Binding-site contacts:
Ligand atom C7 contacts residue GLY192 of chain 1.B at 3.5 Å.
Ligand atom C23 contacts residue TYR44 of chain 1.B at 3.1 Å (hydrophobic).
Ligand atom N8 contacts residue ZN1 of chain 1.C at 2.3 Å.
Ligand atom N1 contacts residue TRP244 of chain 1.B at 3.2 Å.
Ligand atom C8 contacts residue GLY192 of chain 1.B at 3.6 Å.
Ligand atom C34 contacts residue ZN1 of chain 1.C at 3.3 Å.
Ligand atom C20 contacts residue TYR97 of chain 1.B at 3.5 Å (hydrophobic).
Ligand atom C11 contacts residue PHE293 of chain 1.B at 3.6 Å (hydrophobic).
Ligand atom N1 contacts residue GLY192 of chain 1.B at 3.8 Å.
Ligand atom C21 contacts residue TYR97 of chain 1.B at 3.5 Å (hydrophobic).
Ligand atom C19 contacts residue TYR97 of chain 1.B at 3.6 Å (hydrophobic).
Ligand atom C19 contacts residue LEU45 of chain 1.B at 3.1 Å (hydrophobic).
Ligand atom N6 contacts residue TYR241 of chain 1.B at 3.2 Å (h-bond).
Ligand atom C36 contacts residue TRP52 of chain 1.B at 3.8 Å (hydrophobic).
Ligand atom N7 contacts residue TYR241 of chain 1.B at 3.4 Å (h-bond).
Ligand atom C29 contacts residue TYR241 of chain 1.B at 3.0 Å (hydrophobic).
Ligand atom C33 contacts residue ZN1 of chain 1.C at 3.2 Å.
Ligand atom C35 contacts residue TRP52 of chain 1.B at 3.4 Å (hydrophobic).
Ligand atom O2 contacts residue TRP244 of chain 1.B at 3.4 Å.
Ligand atom O5 contacts residue TRP52 of chain 1.B at 2.9 Å (h-bond).
Ligand atom N8 contacts residue HIS290 of chain 1.B at 3.5 Å (h-bond).
Ligand atom C27 contacts residue HIS190 of chain 1.B at 3.5 Å.
Ligand atom C29 contacts residue CYS240 of chain 1.B at 3.6 Å (hydrophobic).
Ligand atom O4 contacts residue TRP52 of chain 1.B at 3.3 Å.
Ligand atom O5 contacts residue TYR51 of chain 1.B at 3.4 Å.
Ligand atom C5 contacts residue TRP244 of chain 1.B at 3.8 Å (hydrophobic).
Ligand atom N8 contacts residue ASP238 of chain 1.B at 3.4 Å (salt-bridge).
Ligand atom C28 contacts residue TYR241 of chain 1.B at 3.1 Å (hydrophobic).
Ligand atom N6 contacts residue ASP238 of chain 1.B at 3.6 Å.
Ligand atom C10 contacts residue GLN103 of chain 1.B at 3.7 Å.
Ligand atom C9 contacts residue PHE147 of chain 1.B at 3.7 Å (hydrophobic).
Ligand atom C11 contacts residue TYR51 of chain 1.B at 3.5 Å (hydrophobic).
Ligand atom C10 contacts residue TYR51 of chain 1.B at 3.4 Å (hydrophobic).
Ligand atom C22 contacts residue ASP62 of chain 1.A at 3.5 Å.
Ligand atom N5 contacts residue TYR44 of chain 1.B at 3.1 Å (h-bond).
Ligand atom C33 contacts residue PHE289 of chain 1.B at 3.6 Å (hydrophobic).
Ligand atom C30 contacts residue TYR241 of chain 1.B at 3.4 Å (hydrophobic).
Ligand atom C40 contacts residue SER48 of chain 1.B at 3.5 Å.
Ligand atom C12 contacts residue TRP244 of chain 1.B at 3.4 Å (hydrophobic).
Ligand atom O2 contacts residue PHE289 of chain 1.B at 3.3 Å.

Sequence of chain 1.B:
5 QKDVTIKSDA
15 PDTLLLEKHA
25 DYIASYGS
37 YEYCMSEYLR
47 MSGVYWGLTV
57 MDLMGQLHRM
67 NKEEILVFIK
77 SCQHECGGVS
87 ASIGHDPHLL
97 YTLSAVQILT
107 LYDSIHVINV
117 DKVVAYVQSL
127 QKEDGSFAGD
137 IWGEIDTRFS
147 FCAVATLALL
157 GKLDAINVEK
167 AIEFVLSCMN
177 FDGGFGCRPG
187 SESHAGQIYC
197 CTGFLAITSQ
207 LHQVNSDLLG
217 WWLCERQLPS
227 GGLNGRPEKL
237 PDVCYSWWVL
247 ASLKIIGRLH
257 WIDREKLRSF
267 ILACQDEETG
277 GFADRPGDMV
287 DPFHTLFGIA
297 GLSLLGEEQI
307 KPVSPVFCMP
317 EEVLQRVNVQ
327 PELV

Sequence of chain 1.A:
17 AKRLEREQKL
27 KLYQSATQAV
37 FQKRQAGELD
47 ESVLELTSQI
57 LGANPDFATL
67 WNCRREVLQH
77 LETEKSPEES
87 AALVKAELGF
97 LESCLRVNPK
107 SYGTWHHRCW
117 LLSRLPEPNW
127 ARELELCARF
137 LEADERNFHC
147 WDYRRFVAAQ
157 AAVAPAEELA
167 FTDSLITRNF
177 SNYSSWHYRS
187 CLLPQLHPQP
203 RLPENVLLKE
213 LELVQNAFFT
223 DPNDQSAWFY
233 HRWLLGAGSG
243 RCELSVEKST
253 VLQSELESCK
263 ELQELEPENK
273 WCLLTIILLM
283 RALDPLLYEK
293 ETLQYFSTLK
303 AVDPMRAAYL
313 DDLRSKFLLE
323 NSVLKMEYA

The protein below binds the small molecule below.
Small molecule (SMILES): CCCCCCCCCCC(=O)N[C@@H](Cc1cnc[nH]1)C(=O)N[C@@H](Cc1c[nH]cn1)C(=O)N[C@@H](Cc1ccc(O)cc1)C(=O)N(C)CCc1ccccn1